Sequence of chain 1.D:
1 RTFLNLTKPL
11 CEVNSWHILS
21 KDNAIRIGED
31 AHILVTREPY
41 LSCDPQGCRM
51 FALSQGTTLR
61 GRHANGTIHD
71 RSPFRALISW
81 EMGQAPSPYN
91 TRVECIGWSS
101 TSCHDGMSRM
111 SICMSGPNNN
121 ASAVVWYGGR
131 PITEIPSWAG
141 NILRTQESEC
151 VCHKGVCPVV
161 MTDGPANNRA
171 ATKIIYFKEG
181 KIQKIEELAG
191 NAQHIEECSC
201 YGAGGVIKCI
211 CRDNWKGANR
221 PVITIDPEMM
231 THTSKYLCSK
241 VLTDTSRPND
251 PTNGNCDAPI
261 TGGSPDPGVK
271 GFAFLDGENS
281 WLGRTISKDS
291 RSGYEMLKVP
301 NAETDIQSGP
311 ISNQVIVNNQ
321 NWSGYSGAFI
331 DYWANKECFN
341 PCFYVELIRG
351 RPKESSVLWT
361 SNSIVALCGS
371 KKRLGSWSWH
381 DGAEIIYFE

Binding-site contacts:
Ligand atom C1 contacts residue ARG37 of chain 1.D at 3.9 Å.
Ligand atom C3 contacts residue ASP70 of chain 1.D at 3.6 Å.
Ligand atom O1B contacts residue ARG212 of chain 1.D at 3.1 Å (salt-bridge).
Ligand atom C6 contacts residue TYR325 of chain 1.D at 3.7 Å (hydrophobic).
Ligand atom C1 contacts residue ARG212 of chain 1.D at 3.9 Å.
Ligand atom O1B contacts residue TYR325 of chain 1.D at 3.4 Å (h-bond).
Ligand atom C8 contacts residue GLU196 of chain 1.D at 3.5 Å.
Ligand atom C3 contacts residue GLU38 of chain 1.D at 3.6 Å.
Ligand atom O10 contacts residue ASP70 of chain 1.D at 3.7 Å.
Ligand atom C1 contacts residue ARG291 of chain 1.D at 3.5 Å.
Ligand atom C9 contacts residue ASN214 of chain 1.D at 3.8 Å.
Ligand atom C4 contacts residue GLU38 of chain 1.D at 3.7 Å.
Ligand atom O4 contacts residue ASP70 of chain 1.D at 3.3 Å.
Ligand atom C11 contacts residue ARG144 of chain 1.D at 3.9 Å.
Ligand atom O1A contacts residue TYR325 of chain 1.D at 3.6 Å (h-bond).
Ligand atom C1 contacts residue TYR325 of chain 1.D at 3.1 Å (hydrophobic).
Ligand atom O8 contacts residue GLU197 of chain 1.D at 3.7 Å.
Ligand atom C6 contacts residue GLU197 of chain 1.D at 3.6 Å.
Ligand atom O4 contacts residue GLU38 of chain 1.D at 3.3 Å (salt-bridge).
Ligand atom C4 contacts residue ASP70 of chain 1.D at 3.9 Å.
Ligand atom O8 contacts residue GLU196 of chain 1.D at 2.7 Å (salt-bridge).
Ligand atom C3 contacts residue TYR325 of chain 1.D at 3.2 Å (hydrophobic).
Ligand atom O9 contacts residue GLU196 of chain 1.D at 2.6 Å (salt-bridge).
Ligand atom C3 contacts residue ARG37 of chain 1.D at 3.8 Å.
Ligand atom O9 contacts residue ALA166 of chain 1.D at 3.4 Å.
Ligand atom C9 contacts residue ALA166 of chain 1.D at 3.5 Å (hydrophobic).
Ligand atom C4 contacts residue TYR325 of chain 1.D at 3.7 Å (hydrophobic).
Ligand atom O1A contacts residue ARG37 of chain 1.D at 2.8 Å (salt-bridge).
Ligand atom O10 contacts residue ARG71 of chain 1.D at 2.8 Å (salt-bridge).
Ligand atom O9 contacts residue ARG144 of chain 1.D at 3.5 Å (salt-bridge).
Ligand atom O1A contacts residue ARG291 of chain 1.D at 2.9 Å (salt-bridge).
Ligand atom O1B contacts residue ARG291 of chain 1.D at 2.8 Å (salt-bridge).
Ligand atom C2 contacts residue TYR325 of chain 1.D at 2.9 Å (hydrophobic).
Ligand atom C11 contacts residue TRP98 of chain 1.D at 3.9 Å (hydrophobic).
Ligand atom C8 contacts residue ARG212 of chain 1.D at 3.6 Å.
Ligand atom C11 contacts residue ILE142 of chain 1.D at 3.9 Å (hydrophobic).
Ligand atom C9 contacts residue GLU196 of chain 1.D at 3.4 Å.
Ligand atom O6 contacts residue TYR325 of chain 1.D at 3.1 Å (h-bond).
Ligand atom O8 contacts residue ARG212 of chain 1.D at 3.5 Å.
Ligand atom O6 contacts residue ARG212 of chain 1.D at 3.7 Å.

A small-molecule ligand and the protein it binds are described below.
Small molecule (SMILES): CC(=O)N[C@H]1[C@H]([C@H](O)[C@H](O)CO)OC(C(=O)O)=C[C@@H]1O